Binding-site contacts:
Ligand atom N2 contacts residue PHE283 of chain 1.A at 3.8 Å.
Ligand atom C25 contacts residue THR242 of chain 1.A at 3.8 Å.
Ligand atom N9 contacts residue MET267 of chain 1.A at 3.1 Å.
Ligand atom C26 contacts residue MET267 of chain 1.A at 3.4 Å (hydrophobic).
Ligand atom C22 contacts residue LEU229 of chain 1.A at 3.8 Å (hydrophobic).
Ligand atom N9 contacts residue TYR247 of chain 1.A at 2.8 Å (h-bond).
Ligand atom N4 contacts residue TYR247 of chain 1.A at 3.9 Å.
Ligand atom C6 contacts residue TYR247 of chain 1.A at 3.7 Å (hydrophobic).
Ligand atom C15 contacts residue MET267 of chain 1.A at 3.3 Å (hydrophobic).
Ligand atom C23 contacts residue PHE283 of chain 1.A at 3.7 Å (hydrophobic).
Ligand atom N18 contacts residue THR242 of chain 1.A at 3.7 Å.
Ligand atom CL29 contacts residue GLU275 of chain 1.A at 3.4 Å.
Ligand atom C28 contacts residue MET267 of chain 1.A at 3.6 Å (hydrophobic).
Ligand atom CL29 contacts residue MET267 of chain 1.A at 3.7 Å.
Ligand atom C1 contacts residue PHE283 of chain 1.A at 3.5 Å (hydrophobic).
Ligand atom C3 contacts residue PHE283 of chain 1.A at 3.5 Å (hydrophobic).
Ligand atom C14 contacts residue TYR247 of chain 1.A at 3.3 Å (hydrophobic).
Ligand atom C26 contacts residue TYR247 of chain 1.A at 3.4 Å (hydrophobic).
Ligand atom C28 contacts residue GLY279 of chain 1.A at 3.7 Å.
Ligand atom C25 contacts residue ALA243 of chain 1.A at 3.7 Å (hydrophobic).
Ligand atom N18 contacts residue SER231 of chain 1.A at 3.3 Å.
Ligand atom C16 contacts residue PHE283 of chain 1.A at 3.3 Å (hydrophobic).
Ligand atom O17 contacts residue PHE283 of chain 1.A at 3.6 Å.
Ligand atom C14 contacts residue MET267 of chain 1.A at 3.6 Å (hydrophobic).
Ligand atom C12 contacts residue LEU189 of chain 1.A at 3.8 Å (hydrophobic).
Ligand atom C30 contacts residue GLN280 of chain 1.A at 3.6 Å.
Ligand atom C23 contacts residue MET267 of chain 1.A at 3.4 Å (hydrophobic).
Ligand atom C6 contacts residue MET267 of chain 1.A at 3.1 Å (hydrophobic).
Ligand atom C24 contacts residue MET267 of chain 1.A at 3.5 Å (hydrophobic).
Ligand atom N10 contacts residue PHE283 of chain 1.A at 3.2 Å.
Ligand atom N11 contacts residue PHE283 of chain 1.A at 3.8 Å.
Ligand atom C24 contacts residue GLY279 of chain 1.A at 3.7 Å.
Ligand atom CL29 contacts residue PRO266 of chain 1.A at 3.8 Å.
Ligand atom C25 contacts residue SER231 of chain 1.A at 3.5 Å.
Ligand atom C27 contacts residue MET267 of chain 1.A at 3.4 Å (hydrophobic).
Ligand atom N4 contacts residue GLY279 of chain 1.A at 3.8 Å.
Ligand atom N4 contacts residue MET267 of chain 1.A at 3.4 Å.
Ligand atom O17 contacts residue GLN280 of chain 1.A at 3.1 Å (h-bond).
Ligand atom C5 contacts residue PHE283 of chain 1.A at 3.8 Å (hydrophobic).
Ligand atom C30 contacts residue VAL232 of chain 1.A at 3.8 Å (hydrophobic).

Sequence of chain 1.A:
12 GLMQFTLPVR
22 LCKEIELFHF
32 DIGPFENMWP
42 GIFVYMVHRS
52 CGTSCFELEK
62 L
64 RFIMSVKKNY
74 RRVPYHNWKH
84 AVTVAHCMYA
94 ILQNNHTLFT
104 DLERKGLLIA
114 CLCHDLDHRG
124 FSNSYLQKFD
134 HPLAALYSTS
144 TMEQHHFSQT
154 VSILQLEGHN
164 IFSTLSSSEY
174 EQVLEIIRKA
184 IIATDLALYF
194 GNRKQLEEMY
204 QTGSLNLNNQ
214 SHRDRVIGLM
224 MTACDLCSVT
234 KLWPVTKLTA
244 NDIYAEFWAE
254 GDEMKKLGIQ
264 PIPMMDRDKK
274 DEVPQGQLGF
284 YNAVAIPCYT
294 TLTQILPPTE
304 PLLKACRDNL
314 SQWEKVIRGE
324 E

This protein binds this small molecule.
Small molecule (SMILES): O=C(N[C@@H]1CCN(c2ccc(Cl)cn2)C1)c1nc(C2CC2)ccc1Nc1cncnc1